The small molecule below binds the protein below.
Small molecule (SMILES): CC(=O)N[C@H]1[C@H](O[C@H]2[C@@H](O)[C@H](O)[C@@H](CO)O[C@@H]2O)O[C@H](CO)[C@@H](O)[C@@H]1O

Sequence of chain 1.A:
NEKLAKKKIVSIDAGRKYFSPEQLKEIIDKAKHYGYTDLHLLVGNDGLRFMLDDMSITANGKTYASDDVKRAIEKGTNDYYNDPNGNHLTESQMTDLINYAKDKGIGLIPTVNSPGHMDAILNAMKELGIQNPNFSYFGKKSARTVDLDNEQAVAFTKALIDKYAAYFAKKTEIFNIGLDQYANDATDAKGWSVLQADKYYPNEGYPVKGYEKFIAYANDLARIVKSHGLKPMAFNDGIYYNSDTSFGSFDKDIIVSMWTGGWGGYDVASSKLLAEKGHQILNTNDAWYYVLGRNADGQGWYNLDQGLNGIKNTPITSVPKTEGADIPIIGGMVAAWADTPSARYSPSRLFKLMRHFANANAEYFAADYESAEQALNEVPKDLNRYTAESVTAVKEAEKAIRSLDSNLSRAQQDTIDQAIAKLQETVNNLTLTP

Binding-site contacts:
Ligand atom C2 contacts residue GLN181 of chain 1.A at 3.2 Å.
Ligand atom O7 contacts residue TRP337 of chain 1.A at 3.4 Å.
Ligand atom C8 contacts residue ASP180 of chain 1.A at 3.3 Å.
Ligand atom O2 contacts residue GLN181 of chain 1.A at 3.0 Å (h-bond).
Ligand atom O1 contacts residue TYR302 of chain 1.A at 3.4 Å (h-bond).
Ligand atom C8 contacts residue TRP259 of chain 1.A at 3.5 Å (hydrophobic).
Ligand atom C6 contacts residue TRP263 of chain 1.A at 3.6 Å (hydrophobic).
Ligand atom O5 contacts residue TYR289 of chain 1.A at 3.4 Å.
Ligand atom C6 contacts residue VAL291 of chain 1.A at 3.8 Å (hydrophobic).
Ligand atom O6 contacts residue ASN184 of chain 1.A at 3.0 Å (h-bond).
Ligand atom C6 contacts residue ASP339 of chain 1.A at 3.5 Å.
Ligand atom C8 contacts residue TYR289 of chain 1.A at 3.7 Å (hydrophobic).
Ligand atom C1 contacts residue GLN181 of chain 1.A at 3.5 Å.
Ligand atom C4 contacts residue GLN181 of chain 1.A at 3.4 Å.
Ligand atom O6 contacts residue TRP263 of chain 1.A at 3.6 Å.
Ligand atom C4 contacts residue ASN184 of chain 1.A at 3.6 Å.
Ligand atom O5 contacts residue GLN181 of chain 1.A at 2.9 Å (h-bond).
Ligand atom O6 contacts residue GLN181 of chain 1.A at 2.9 Å (h-bond).
Ligand atom C8 contacts residue PHE235 of chain 1.A at 3.6 Å (hydrophobic).
Ligand atom C1 contacts residue GLN181 of chain 1.A at 3.6 Å.
Ligand atom C5 contacts residue GLN181 of chain 1.A at 3.5 Å.
Ligand atom C7 contacts residue ASP180 of chain 1.A at 3.6 Å.
Ligand atom O3 contacts residue ASP339 of chain 1.A at 3.5 Å (salt-bridge).
Ligand atom O7 contacts residue TRP259 of chain 1.A at 3.5 Å.
Ligand atom O6 contacts residue ASP339 of chain 1.A at 2.6 Å (salt-bridge).
Ligand atom N2 contacts residue GLN181 of chain 1.A at 3.5 Å (h-bond).
Ligand atom N2 contacts residue ASP180 of chain 1.A at 2.9 Å (salt-bridge).
Ligand atom C7 contacts residue TYR289 of chain 1.A at 3.5 Å (hydrophobic).
Ligand atom O7 contacts residue TYR289 of chain 1.A at 2.6 Å (h-bond).
Ligand atom O4 contacts residue ASP339 of chain 1.A at 2.6 Å (salt-bridge).
Ligand atom O6 contacts residue TYR302 of chain 1.A at 3.5 Å.
Ligand atom C6 contacts residue TYR302 of chain 1.A at 3.5 Å (hydrophobic).
Ligand atom C6 contacts residue ASN184 of chain 1.A at 3.6 Å.
Ligand atom O3 contacts residue ARG16 of chain 1.A at 2.9 Å (salt-bridge).
Ligand atom O4 contacts residue ASN184 of chain 1.A at 3.3 Å (h-bond).
Ligand atom O4 contacts residue TRP337 of chain 1.A at 3.3 Å.
Ligand atom C4 contacts residue ASP339 of chain 1.A at 3.5 Å.
Ligand atom O3 contacts residue HIS117 of chain 1.A at 3.5 Å.
Ligand atom C2 contacts residue GLN181 of chain 1.A at 3.7 Å.
Ligand atom O4 contacts residue ARG16 of chain 1.A at 2.8 Å (salt-bridge).